This protein binds this small molecule.
Small molecule (SMILES): CC(=O)N[C@H]1[C@H](O[C@H]2[C@H](O)[C@@H](NC(C)=O)CO[C@@H]2CO)O[C@H](CO)[C@@H](O)[C@@H]1O

Sequence of chain 1.B:
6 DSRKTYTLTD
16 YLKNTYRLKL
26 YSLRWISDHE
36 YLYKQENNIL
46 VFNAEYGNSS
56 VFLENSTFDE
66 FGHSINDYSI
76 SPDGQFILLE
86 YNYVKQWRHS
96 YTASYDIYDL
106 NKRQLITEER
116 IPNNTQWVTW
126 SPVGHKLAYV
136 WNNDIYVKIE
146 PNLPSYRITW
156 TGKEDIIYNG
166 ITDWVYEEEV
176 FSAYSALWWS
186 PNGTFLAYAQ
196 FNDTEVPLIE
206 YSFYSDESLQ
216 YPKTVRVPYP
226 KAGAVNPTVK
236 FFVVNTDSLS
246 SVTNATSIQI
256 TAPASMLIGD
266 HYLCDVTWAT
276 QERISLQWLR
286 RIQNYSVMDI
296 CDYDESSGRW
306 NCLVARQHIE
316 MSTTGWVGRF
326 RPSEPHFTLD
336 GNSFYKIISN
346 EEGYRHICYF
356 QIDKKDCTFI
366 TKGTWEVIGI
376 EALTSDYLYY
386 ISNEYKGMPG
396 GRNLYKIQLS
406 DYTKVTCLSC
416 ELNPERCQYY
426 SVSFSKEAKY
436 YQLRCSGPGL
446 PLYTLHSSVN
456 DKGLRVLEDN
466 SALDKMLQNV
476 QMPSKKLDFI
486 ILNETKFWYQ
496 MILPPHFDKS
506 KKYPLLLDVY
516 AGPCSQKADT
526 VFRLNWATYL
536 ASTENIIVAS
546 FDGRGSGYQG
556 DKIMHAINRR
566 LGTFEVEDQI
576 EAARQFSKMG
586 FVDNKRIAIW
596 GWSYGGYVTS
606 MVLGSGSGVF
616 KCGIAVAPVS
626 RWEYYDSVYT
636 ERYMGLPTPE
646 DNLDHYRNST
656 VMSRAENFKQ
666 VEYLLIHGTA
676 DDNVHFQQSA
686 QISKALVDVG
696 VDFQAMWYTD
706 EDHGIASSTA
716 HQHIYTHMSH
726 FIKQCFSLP

Binding-site contacts:
Ligand atom C7 contacts residue ASN187 of chain 1.B at 3.1 Å.
Ligand atom C5 contacts residue ASN187 of chain 1.B at 3.7 Å.
Ligand atom O3 contacts residue GLU300 of chain 1.B at 2.8 Å (salt-bridge).
Ligand atom C2 contacts residue THR189 of chain 1.B at 3.7 Å.
Ligand atom C4 contacts residue THR189 of chain 1.B at 4.0 Å.
Ligand atom C6 contacts residue THR189 of chain 1.B at 4.3 Å.
Ligand atom C1 contacts residue GLN276 of chain 1.B at 4.1 Å.
Ligand atom C2 contacts residue ASN187 of chain 1.B at 2.5 Å.
Ligand atom N2 contacts residue GLU277 of chain 1.B at 4.2 Å.
Ligand atom C5 contacts residue THR189 of chain 1.B at 3.3 Å.
Ligand atom O5 contacts residue THR189 of chain 1.B at 3.6 Å (h-bond).
Ligand atom C3 contacts residue GLU300 of chain 1.B at 3.6 Å.
Ligand atom O7 contacts residue THR189 of chain 1.B at 4.3 Å.
Ligand atom O6 contacts residue GLU277 of chain 1.B at 2.6 Å (salt-bridge).
Ligand atom C8 contacts residue ASN240 of chain 1.B at 3.8 Å.
Ligand atom C7 contacts residue ASN240 of chain 1.B at 4.4 Å.
Ligand atom C5 contacts residue GLN276 of chain 1.B at 4.4 Å.
Ligand atom C6 contacts residue GLN276 of chain 1.B at 3.9 Å.
Ligand atom O7 contacts residue ASN187 of chain 1.B at 3.3 Å (h-bond).
Ligand atom N2 contacts residue THR189 of chain 1.B at 3.9 Å.
Ligand atom C1 contacts residue GLU277 of chain 1.B at 4.5 Å.
Ligand atom C8 contacts residue PHE190 of chain 1.B at 3.9 Å (hydrophobic).
Ligand atom C1 contacts residue THR189 of chain 1.B at 3.1 Å.
Ligand atom C1 contacts residue ASN187 of chain 1.B at 1.4 Å.
Ligand atom O5 contacts residue GLN276 of chain 1.B at 3.6 Å.
Ligand atom O4 contacts residue THR189 of chain 1.B at 4.4 Å.
Ligand atom O6 contacts residue GLN276 of chain 1.B at 3.8 Å.
Ligand atom C3 contacts residue ASN187 of chain 1.B at 3.8 Å.
Ligand atom C6 contacts residue GLU277 of chain 1.B at 3.3 Å.
Ligand atom O5 contacts residue ASN187 of chain 1.B at 2.5 Å (h-bond).
Ligand atom O7 contacts residue ASN240 of chain 1.B at 3.9 Å.
Ligand atom C8 contacts residue TYR298 of chain 1.B at 3.5 Å (hydrophobic).
Ligand atom C3 contacts residue THR189 of chain 1.B at 3.6 Å.
Ligand atom O4 contacts residue GLU300 of chain 1.B at 4.2 Å.
Ligand atom C4 contacts residue ASN187 of chain 1.B at 4.3 Å.
Ligand atom N2 contacts residue GLU300 of chain 1.B at 4.5 Å.
Ligand atom N2 contacts residue ASN187 of chain 1.B at 2.8 Å (h-bond).
Ligand atom C8 contacts residue ASN187 of chain 1.B at 4.2 Å.